Sequence of chain 1.B:
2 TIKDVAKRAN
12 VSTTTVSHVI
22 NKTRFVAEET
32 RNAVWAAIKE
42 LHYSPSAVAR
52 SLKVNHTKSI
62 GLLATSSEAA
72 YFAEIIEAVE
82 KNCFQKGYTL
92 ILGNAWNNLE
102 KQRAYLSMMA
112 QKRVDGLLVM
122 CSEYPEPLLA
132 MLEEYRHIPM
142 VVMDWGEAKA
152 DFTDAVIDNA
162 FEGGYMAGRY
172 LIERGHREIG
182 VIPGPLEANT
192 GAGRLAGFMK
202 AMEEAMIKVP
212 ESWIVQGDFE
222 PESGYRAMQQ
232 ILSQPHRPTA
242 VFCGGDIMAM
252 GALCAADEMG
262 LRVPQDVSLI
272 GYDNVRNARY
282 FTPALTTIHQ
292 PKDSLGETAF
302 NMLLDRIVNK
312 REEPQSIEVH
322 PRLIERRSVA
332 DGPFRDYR

Binding-site contacts:
Ligand atom C8 contacts residue ARG195 of chain 1.B at 3.0 Å.
Ligand atom C5 contacts residue THR191 of chain 1.B at 3.9 Å.
Ligand atom C4 contacts residue PHE220 of chain 1.B at 3.5 Å (hydrophobic).
Ligand atom N3 contacts residue TYR72 of chain 1.B at 3.2 Å.
Ligand atom C2 contacts residue PHE220 of chain 1.B at 3.5 Å (hydrophobic).
Ligand atom N7 contacts residue ARG195 of chain 1.B at 4.1 Å.
Ligand atom C6 contacts residue PHE73 of chain 1.B at 3.8 Å (hydrophobic).
Ligand atom C4 contacts residue ASP274 of chain 1.B at 3.5 Å.
Ligand atom N9 contacts residue ARG195 of chain 1.B at 3.5 Å (salt-bridge).
Ligand atom N1 contacts residue TYR72 of chain 1.B at 4.2 Å.
Ligand atom C6 contacts residue TYR72 of chain 1.B at 4.1 Å (hydrophobic).
Ligand atom O6 contacts residue PHE220 of chain 1.B at 3.3 Å.
Ligand atom N3 contacts residue PHE220 of chain 1.B at 3.7 Å.
Ligand atom N1 contacts residue PHE220 of chain 1.B at 3.4 Å.
Ligand atom O6 contacts residue PHE73 of chain 1.B at 3.5 Å.
Ligand atom O6 contacts residue SER123 of chain 1.B at 3.4 Å (h-bond).
Ligand atom C8 contacts residue THR191 of chain 1.B at 3.4 Å.
Ligand atom N9 contacts residue TYR72 of chain 1.B at 3.4 Å.
Ligand atom C8 contacts residue PHE220 of chain 1.B at 3.7 Å (hydrophobic).
Ligand atom C4 contacts residue TYR72 of chain 1.B at 3.3 Å (hydrophobic).
Ligand atom C6 contacts residue THR191 of chain 1.B at 4.4 Å.
Ligand atom C5 contacts residue TYR72 of chain 1.B at 3.5 Å (hydrophobic).
Ligand atom C2 contacts residue TYR72 of chain 1.B at 3.8 Å (hydrophobic).
Ligand atom N1 contacts residue PHE73 of chain 1.B at 3.7 Å.
Ligand atom N7 contacts residue PHE220 of chain 1.B at 3.3 Å.
Ligand atom N9 contacts residue ASP274 of chain 1.B at 2.7 Å (salt-bridge).
Ligand atom N7 contacts residue THR191 of chain 1.B at 2.7 Å (h-bond).
Ligand atom C6 contacts residue PHE220 of chain 1.B at 3.2 Å (hydrophobic).
Ligand atom N9 contacts residue PHE220 of chain 1.B at 3.7 Å.
Ligand atom N3 contacts residue ASP274 of chain 1.B at 3.7 Å.
Ligand atom O6 contacts residue THR191 of chain 1.B at 4.2 Å.
Ligand atom C2 contacts residue PHE73 of chain 1.B at 4.4 Å (hydrophobic).
Ligand atom C8 contacts residue ASP274 of chain 1.B at 3.7 Å.
Ligand atom C8 contacts residue TYR72 of chain 1.B at 3.6 Å (hydrophobic).
Ligand atom N7 contacts residue TYR72 of chain 1.B at 3.6 Å.
Ligand atom C5 contacts residue PHE220 of chain 1.B at 3.5 Å (hydrophobic).

A small-molecule ligand and the protein it binds are described below.
Small molecule (SMILES): O=c1[nH]cnc2nc[nH]c12